Binding-site contacts:
Ligand atom O6 contacts residue ARG72 of chain 1.C at 3.8 Å.
Ligand atom O3 contacts residue GLA1 of chain 1.G at 0.0 Å (h-bond).
Ligand atom C3 contacts residue NAG2 of chain 1.G at 2.4 Å.
Ligand atom C4 contacts residue NAG2 of chain 1.G at 3.1 Å.
Ligand atom C4 contacts residue GLA1 of chain 1.G at 0.1 Å.
Ligand atom C3 contacts residue GLA1 of chain 1.G at 0.1 Å.
Ligand atom O2 contacts residue GLA1 of chain 1.G at 0.1 Å (h-bond).
Ligand atom C2 contacts residue NAG2 of chain 1.G at 3.6 Å.
Ligand atom C6 contacts residue ARG72 of chain 1.C at 3.9 Å.
Ligand atom C6 contacts residue GLA1 of chain 1.G at 0.2 Å.
Ligand atom O5 contacts residue GLA1 of chain 1.G at 0.2 Å (h-bond).
Ligand atom O3 contacts residue NAG2 of chain 1.G at 1.4 Å.
Ligand atom O1 contacts residue GLA1 of chain 1.G at 1.3 Å.
Ligand atom O4 contacts residue GLA1 of chain 1.G at 0.1 Å (h-bond).
Ligand atom O6 contacts residue GLA1 of chain 1.G at 0.3 Å (h-bond).
Ligand atom C2 contacts residue GLA1 of chain 1.G at 0.1 Å.
Ligand atom C5 contacts residue NAG2 of chain 1.G at 4.5 Å.
Ligand atom C1 contacts residue GLA1 of chain 1.G at 0.2 Å.
Ligand atom O2 contacts residue NAG2 of chain 1.G at 3.8 Å.
Ligand atom O4 contacts residue NAG2 of chain 1.G at 3.4 Å (h-bond).
Ligand atom C5 contacts residue GLA1 of chain 1.G at 0.1 Å.

The protein below binds the small molecule below.
Small molecule (SMILES): OC[C@H]1O[C@@H](O)[C@H](O)[C@@H](O)[C@H]1O

Sequence of chain 1.C:
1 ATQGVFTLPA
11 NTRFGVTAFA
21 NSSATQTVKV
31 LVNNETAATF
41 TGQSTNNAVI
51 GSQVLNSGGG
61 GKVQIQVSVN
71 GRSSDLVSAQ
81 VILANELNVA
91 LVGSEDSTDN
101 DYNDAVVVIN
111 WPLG